Binding-site contacts:
Ligand atom C14 contacts residue LEU161 of chain 1.C at 3.4 Å (hydrophobic).
Ligand atom C16 contacts residue LEU161 of chain 1.C at 3.4 Å (hydrophobic).
Ligand atom N2 contacts residue LEU112 of chain 1.C at 2.9 Å (h-bond).
Ligand atom C12 contacts residue PHE109 of chain 1.C at 3.7 Å (hydrophobic).
Ligand atom O1 contacts residue GLY16 of chain 1.C at 3.5 Å.
Ligand atom C3 contacts residue VAL21 of chain 1.C at 3.6 Å (hydrophobic).
Ligand atom C13 contacts residue LYS36 of chain 1.C at 3.5 Å.
Ligand atom N2 contacts residue ALA34 of chain 1.C at 3.6 Å.
Ligand atom C25 contacts residue PRO116 of chain 1.C at 3.6 Å (hydrophobic).
Ligand atom C3 contacts residue GLY16 of chain 1.C at 3.5 Å.
Ligand atom C2 contacts residue ASN159 of chain 1.C at 3.7 Å.
Ligand atom C20 contacts residue ILE13 of chain 1.C at 3.8 Å (hydrophobic).
Ligand atom C14 contacts residue ALA34 of chain 1.C at 3.7 Å (hydrophobic).
Ligand atom O2 contacts residue LYS36 of chain 1.C at 2.7 Å (salt-bridge).
Ligand atom C16 contacts residue ALA34 of chain 1.C at 3.3 Å (hydrophobic).
Ligand atom N2 contacts residue LEU111 of chain 1.C at 3.7 Å.
Ligand atom C22 contacts residue GLY115 of chain 1.C at 3.5 Å.
Ligand atom C15 contacts residue ALA34 of chain 1.C at 3.8 Å (hydrophobic).
Ligand atom C19 contacts residue LEU111 of chain 1.C at 3.6 Å (hydrophobic).
Ligand atom N1 contacts residue PHE109 of chain 1.C at 3.8 Å.
Ligand atom C23 contacts residue PRO116 of chain 1.C at 3.4 Å (hydrophobic).
Ligand atom C11 contacts residue LEU161 of chain 1.C at 3.8 Å (hydrophobic).
Ligand atom N1 contacts residue ASP110 of chain 1.C at 3.0 Å (salt-bridge).
Ligand atom C16 contacts residue ASP110 of chain 1.C at 3.8 Å.
Ligand atom N1 contacts residue ALA34 of chain 1.C at 3.4 Å.
Ligand atom O1 contacts residue LYS36 of chain 1.C at 3.7 Å.
Ligand atom C7 contacts residue VAL21 of chain 1.C at 3.8 Å (hydrophobic).
Ligand atom C25 contacts residue ILE13 of chain 1.C at 3.1 Å (hydrophobic).
Ligand atom C8 contacts residue VAL21 of chain 1.C at 3.8 Å (hydrophobic).
Ligand atom C15 contacts residue PHE109 of chain 1.C at 3.5 Å (hydrophobic).
Ligand atom C13 contacts residue ASP172 of chain 1.C at 3.8 Å.
Ligand atom C22 contacts residue ILE13 of chain 1.C at 3.7 Å (hydrophobic).
Ligand atom C24 contacts residue GLY115 of chain 1.C at 3.5 Å.
Ligand atom C17 contacts residue LEU161 of chain 1.C at 3.6 Å (hydrophobic).
Ligand atom C6 contacts residue VAL21 of chain 1.C at 3.7 Å (hydrophobic).
Ligand atom O2 contacts residue ASP172 of chain 1.C at 3.3 Å (salt-bridge).
Ligand atom N2 contacts residue LEU161 of chain 1.C at 3.8 Å.
Ligand atom C5 contacts residue SER158 of chain 1.C at 3.7 Å.
Ligand atom C23 contacts residue ILE13 of chain 1.C at 3.2 Å (hydrophobic).
Ligand atom C19 contacts residue LEU112 of chain 1.C at 3.2 Å (hydrophobic).

Sequence of chain 1.C:
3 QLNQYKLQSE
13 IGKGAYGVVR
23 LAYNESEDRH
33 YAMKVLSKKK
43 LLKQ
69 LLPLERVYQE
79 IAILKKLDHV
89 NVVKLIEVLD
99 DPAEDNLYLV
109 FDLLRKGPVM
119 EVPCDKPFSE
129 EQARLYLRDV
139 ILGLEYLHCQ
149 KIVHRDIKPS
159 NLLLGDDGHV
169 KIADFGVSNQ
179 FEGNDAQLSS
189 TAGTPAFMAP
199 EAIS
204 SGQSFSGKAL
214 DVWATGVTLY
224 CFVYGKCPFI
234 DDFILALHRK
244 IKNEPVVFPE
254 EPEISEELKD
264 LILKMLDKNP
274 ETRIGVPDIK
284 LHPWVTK

This small molecule binds to this protein.
Small molecule (SMILES): O=C(O)c1ccc(-c2c[nH]c3ncc(-c4ccccc4)cc23)cc1C1CCCC1